This small molecule binds to this protein.
Small molecule (SMILES): Nc1ncnc2c1ncn2[C@@H]1O[C@H](COP(=O)(O)OP(=O)(O)OP(O)(O)=S)[C@@H](O)[C@H]1O

Sequence of chain 1.B:
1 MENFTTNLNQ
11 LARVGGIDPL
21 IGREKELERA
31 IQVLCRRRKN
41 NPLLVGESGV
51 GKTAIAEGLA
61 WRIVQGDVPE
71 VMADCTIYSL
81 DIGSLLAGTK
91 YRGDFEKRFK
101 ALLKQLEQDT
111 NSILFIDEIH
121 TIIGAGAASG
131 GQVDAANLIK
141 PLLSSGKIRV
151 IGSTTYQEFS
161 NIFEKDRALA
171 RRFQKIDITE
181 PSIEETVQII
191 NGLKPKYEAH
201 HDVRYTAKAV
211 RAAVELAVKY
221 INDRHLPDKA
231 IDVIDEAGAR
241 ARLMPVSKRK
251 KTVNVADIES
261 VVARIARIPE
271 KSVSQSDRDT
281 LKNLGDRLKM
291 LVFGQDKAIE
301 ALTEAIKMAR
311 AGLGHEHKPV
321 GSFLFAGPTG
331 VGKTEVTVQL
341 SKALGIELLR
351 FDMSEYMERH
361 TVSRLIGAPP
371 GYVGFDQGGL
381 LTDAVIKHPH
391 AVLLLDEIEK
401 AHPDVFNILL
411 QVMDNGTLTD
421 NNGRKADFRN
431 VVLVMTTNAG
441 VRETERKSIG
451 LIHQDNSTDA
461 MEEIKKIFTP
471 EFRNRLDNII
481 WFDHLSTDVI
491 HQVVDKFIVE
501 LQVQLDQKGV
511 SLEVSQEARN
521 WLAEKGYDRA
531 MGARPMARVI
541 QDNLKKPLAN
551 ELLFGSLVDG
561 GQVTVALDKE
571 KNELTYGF

Binding-site contacts:
Ligand atom O1A contacts residue VAL50 of chain 1.B at 3.0 Å (h-bond).
Ligand atom O3G contacts residue SER48 of chain 1.B at 3.4 Å.
Ligand atom O2G contacts residue ALA168 of chain 1.A at 3.6 Å.
Ligand atom S1G contacts residue LYS52 of chain 1.B at 3.1 Å (salt-bridge).
Ligand atom O1A contacts residue GLY49 of chain 1.B at 3.1 Å.
Ligand atom O3A contacts residue THR53 of chain 1.B at 3.7 Å.
Ligand atom C8 contacts residue GLY51 of chain 1.B at 3.5 Å.
Ligand atom C6 contacts residue ILE21 of chain 1.B at 3.6 Å (hydrophobic).
Ligand atom O1A contacts residue GLY51 of chain 1.B at 2.8 Å (h-bond).
Ligand atom O2B contacts residue LYS52 of chain 1.B at 3.0 Å (salt-bridge).
Ligand atom PA contacts residue GLY51 of chain 1.B at 3.6 Å.
Ligand atom S1G contacts residue SER48 of chain 1.B at 3.5 Å.
Ligand atom C2 contacts residue ILE189 of chain 1.B at 3.7 Å (hydrophobic).
Ligand atom O3B contacts residue GLY49 of chain 1.B at 3.5 Å (h-bond).
Ligand atom O2' contacts residue ILE231 of chain 1.B at 3.2 Å.
Ligand atom O2A contacts residue THR53 of chain 1.B at 2.6 Å (h-bond).
Ligand atom PB contacts residue ARG171 of chain 1.A at 3.6 Å.
Ligand atom PB contacts residue THR53 of chain 1.B at 3.5 Å.
Ligand atom O3A contacts residue ARG171 of chain 1.A at 3.2 Å (salt-bridge).
Ligand atom N1 contacts residue ILE21 of chain 1.B at 2.8 Å (h-bond).
Ligand atom N6 contacts residue LEU20 of chain 1.B at 3.6 Å.
Ligand atom O3G contacts residue ALA168 of chain 1.A at 3.4 Å.
Ligand atom C1' contacts residue ILE231 of chain 1.B at 3.7 Å (hydrophobic).
Ligand atom O2A contacts residue ALA54 of chain 1.B at 3.1 Å (h-bond).
Ligand atom N6 contacts residue ILE21 of chain 1.B at 2.6 Å (h-bond).
Ligand atom O2A contacts residue GLY51 of chain 1.B at 2.9 Å.
Ligand atom O1B contacts residue ARG172 of chain 1.A at 3.2 Å (salt-bridge).
Ligand atom O3G contacts residue ARG171 of chain 1.A at 2.8 Å (salt-bridge).
Ligand atom O2G contacts residue ARG172 of chain 1.A at 2.8 Å (salt-bridge).
Ligand atom C6 contacts residue LEU20 of chain 1.B at 3.7 Å (hydrophobic).
Ligand atom C2 contacts residue PRO19 of chain 1.B at 3.2 Å (hydrophobic).
Ligand atom O1B contacts residue THR53 of chain 1.B at 3.0 Å (h-bond).
Ligand atom O3B contacts residue ARG171 of chain 1.A at 2.8 Å (salt-bridge).
Ligand atom S1G contacts residue THR155 of chain 1.B at 3.4 Å.
Ligand atom O2' contacts residue LEU193 of chain 1.B at 3.3 Å.
Ligand atom PG contacts residue ARG171 of chain 1.A at 3.7 Å.
Ligand atom O2A contacts residue LYS52 of chain 1.B at 2.8 Å (salt-bridge).
Ligand atom N6 contacts residue ILE189 of chain 1.B at 3.5 Å.
Ligand atom PG contacts residue ARG172 of chain 1.A at 3.7 Å.
Ligand atom O2B contacts residue THR53 of chain 1.B at 3.0 Å (h-bond).

Sequence of chain 1.A:
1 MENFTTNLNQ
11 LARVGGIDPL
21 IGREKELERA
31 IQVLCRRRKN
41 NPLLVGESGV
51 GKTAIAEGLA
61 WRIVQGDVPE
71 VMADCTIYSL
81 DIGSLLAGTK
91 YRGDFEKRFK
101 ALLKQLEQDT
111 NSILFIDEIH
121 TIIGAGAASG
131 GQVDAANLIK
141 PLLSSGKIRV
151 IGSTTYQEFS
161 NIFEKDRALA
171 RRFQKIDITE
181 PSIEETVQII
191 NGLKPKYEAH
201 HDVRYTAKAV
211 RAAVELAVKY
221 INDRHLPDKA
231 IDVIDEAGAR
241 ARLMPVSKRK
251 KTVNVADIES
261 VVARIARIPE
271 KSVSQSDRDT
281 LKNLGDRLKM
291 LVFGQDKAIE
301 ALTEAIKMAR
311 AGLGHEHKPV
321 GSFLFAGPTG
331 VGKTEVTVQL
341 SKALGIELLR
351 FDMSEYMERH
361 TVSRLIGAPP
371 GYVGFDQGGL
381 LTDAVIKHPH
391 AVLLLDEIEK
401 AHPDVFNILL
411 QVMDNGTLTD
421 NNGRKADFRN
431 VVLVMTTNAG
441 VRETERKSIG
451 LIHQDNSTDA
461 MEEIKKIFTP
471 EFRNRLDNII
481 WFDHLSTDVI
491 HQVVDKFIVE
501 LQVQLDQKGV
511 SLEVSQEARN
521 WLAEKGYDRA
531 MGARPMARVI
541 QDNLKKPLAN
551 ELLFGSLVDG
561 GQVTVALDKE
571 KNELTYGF